The protein below binds the small molecule below.
Small molecule (SMILES): CC(=O)N[C@@H]1[C@@H](O)[C@H](O)[C@@H](CO)O[C@H]1O

Sequence of chain 1.B:
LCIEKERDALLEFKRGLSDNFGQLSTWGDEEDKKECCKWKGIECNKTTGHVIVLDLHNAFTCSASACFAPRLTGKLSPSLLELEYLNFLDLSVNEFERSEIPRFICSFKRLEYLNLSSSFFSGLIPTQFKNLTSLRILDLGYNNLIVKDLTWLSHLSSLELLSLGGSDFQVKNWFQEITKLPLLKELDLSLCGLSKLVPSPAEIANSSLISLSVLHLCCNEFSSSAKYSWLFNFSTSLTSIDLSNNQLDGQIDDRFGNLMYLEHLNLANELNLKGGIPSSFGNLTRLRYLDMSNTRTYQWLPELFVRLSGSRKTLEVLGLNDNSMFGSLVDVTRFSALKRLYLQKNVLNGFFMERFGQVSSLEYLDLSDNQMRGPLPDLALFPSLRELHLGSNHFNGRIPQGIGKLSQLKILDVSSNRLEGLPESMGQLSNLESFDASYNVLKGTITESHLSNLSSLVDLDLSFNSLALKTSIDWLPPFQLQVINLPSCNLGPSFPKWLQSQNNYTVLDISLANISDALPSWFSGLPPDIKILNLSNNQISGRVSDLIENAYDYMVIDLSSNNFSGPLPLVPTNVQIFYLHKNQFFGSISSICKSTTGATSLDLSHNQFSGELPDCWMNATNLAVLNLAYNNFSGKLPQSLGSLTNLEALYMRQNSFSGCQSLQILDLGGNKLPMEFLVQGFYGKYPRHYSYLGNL

Binding-site contacts:
Ligand atom C1 contacts residue GLN567 of chain 1.B at 4.4 Å.
Ligand atom C5 contacts residue ASN591 of chain 1.B at 3.7 Å.
Ligand atom C1 contacts residue ASN591 of chain 1.B at 1.4 Å.
Ligand atom C3 contacts residue GLN567 of chain 1.B at 4.2 Å.
Ligand atom C2 contacts residue ASN591 of chain 1.B at 2.5 Å.
Ligand atom C7 contacts residue ASN591 of chain 1.B at 3.8 Å.
Ligand atom O5 contacts residue ASN591 of chain 1.B at 2.4 Å (h-bond).
Ligand atom C4 contacts residue ASN591 of chain 1.B at 4.2 Å.
Ligand atom C2 contacts residue GLN567 of chain 1.B at 4.4 Å.
Ligand atom N2 contacts residue ASN591 of chain 1.B at 2.9 Å (h-bond).
Ligand atom N2 contacts residue GLN567 of chain 1.B at 4.1 Å.
Ligand atom O7 contacts residue ASN591 of chain 1.B at 4.2 Å.
Ligand atom C3 contacts residue ASN591 of chain 1.B at 3.8 Å.